Binding-site contacts:
Ligand atom O6 contacts residue GLU246 of chain 1.A at 4.3 Å.
Ligand atom O6 contacts residue PRO232 of chain 1.A at 4.5 Å.
Ligand atom O2 contacts residue GLU246 of chain 1.A at 2.8 Å (salt-bridge).
Ligand atom C1 contacts residue GLU246 of chain 1.A at 3.9 Å.
Ligand atom O4 contacts residue PRO232 of chain 1.A at 3.5 Å.
Ligand atom O3 contacts residue ASP230 of chain 1.A at 2.6 Å (salt-bridge).
Ligand atom O5 contacts residue GLU246 of chain 1.A at 3.2 Å (salt-bridge).
Ligand atom C6 contacts residue PRO232 of chain 1.A at 4.0 Å (hydrophobic).
Ligand atom C3 contacts residue ASP230 of chain 1.A at 3.6 Å.
Ligand atom O4 contacts residue ASP230 of chain 1.A at 2.7 Å (salt-bridge).
Ligand atom C3 contacts residue GLU246 of chain 1.A at 4.4 Å.
Ligand atom C4 contacts residue GLU246 of chain 1.A at 3.7 Å.
Ligand atom C4 contacts residue ASP230 of chain 1.A at 3.5 Å.
Ligand atom C2 contacts residue GLU246 of chain 1.A at 3.9 Å.
Ligand atom C5 contacts residue GLU246 of chain 1.A at 3.8 Å.
Ligand atom C6 contacts residue GLU246 of chain 1.A at 3.8 Å.

Sequence of chain 1.A:
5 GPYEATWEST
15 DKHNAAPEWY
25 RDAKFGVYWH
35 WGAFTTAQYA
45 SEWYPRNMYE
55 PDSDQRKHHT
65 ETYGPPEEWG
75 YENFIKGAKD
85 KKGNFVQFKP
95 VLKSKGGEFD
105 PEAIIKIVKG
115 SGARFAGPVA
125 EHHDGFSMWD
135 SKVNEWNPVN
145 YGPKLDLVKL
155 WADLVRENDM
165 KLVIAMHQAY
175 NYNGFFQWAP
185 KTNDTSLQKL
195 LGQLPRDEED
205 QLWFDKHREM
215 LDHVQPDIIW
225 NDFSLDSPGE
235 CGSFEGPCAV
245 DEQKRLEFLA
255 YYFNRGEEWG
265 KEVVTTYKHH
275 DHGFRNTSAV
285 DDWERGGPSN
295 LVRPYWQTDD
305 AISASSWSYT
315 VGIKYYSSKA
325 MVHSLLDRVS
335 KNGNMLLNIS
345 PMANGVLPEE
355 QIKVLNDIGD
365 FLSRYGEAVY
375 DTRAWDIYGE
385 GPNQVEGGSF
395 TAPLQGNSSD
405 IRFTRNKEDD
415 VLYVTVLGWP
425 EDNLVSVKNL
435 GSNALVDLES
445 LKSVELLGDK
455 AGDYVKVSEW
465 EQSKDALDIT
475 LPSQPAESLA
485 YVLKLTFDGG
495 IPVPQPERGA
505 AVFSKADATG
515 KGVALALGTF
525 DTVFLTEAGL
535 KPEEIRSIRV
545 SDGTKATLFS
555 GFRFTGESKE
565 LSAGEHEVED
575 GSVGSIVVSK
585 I

This protein binds this small molecule.
Small molecule (SMILES): CC(=O)N[C@H]1[C@H](O[C@H]2[C@H](O)[C@@H](NC(C)=O)CO[C@@H]2CO)O[C@H](CO)[C@@H](O[C@@H]2O[C@H](CO)[C@@H](O)[C@H](O[C@H]3O[C@H](CO)[C@@H](O)[C@H](O)[C@@H]3O[C@H]3O[C@H](CO)[C@@H](O)[C@H](O)[C@@H]3O[C@H]3O[C@H](CO)[C@@H](O)[C@H](O)[C@@H]3O)[C@@H]2O)[C@@H]1O